Binding-site contacts:
Ligand atom O3 contacts residue ALA157 of chain 3.A at 4.1 Å.
Ligand atom C7 contacts residue SER241 of chain 3.A at 4.4 Å.
Ligand atom C5 contacts residue ASN240 of chain 3.A at 3.7 Å.
Ligand atom O3 contacts residue THR242 of chain 3.A at 4.2 Å.
Ligand atom C3 contacts residue ASN240 of chain 3.A at 3.9 Å.
Ligand atom C8 contacts residue ASN240 of chain 3.A at 4.0 Å.
Ligand atom C7 contacts residue ASN240 of chain 3.A at 3.5 Å.
Ligand atom C8 contacts residue ILE211 of chain 1.A at 4.4 Å (hydrophobic).
Ligand atom C7 contacts residue THR242 of chain 3.A at 4.2 Å.
Ligand atom C2 contacts residue ASN240 of chain 3.A at 2.5 Å.
Ligand atom O7 contacts residue ASN240 of chain 3.A at 3.8 Å.
Ligand atom O6 contacts residue ASN159 of chain 3.A at 4.0 Å.
Ligand atom O5 contacts residue LEU158 of chain 3.A at 3.5 Å (h-bond).
Ligand atom C3 contacts residue ALA157 of chain 3.A at 4.2 Å (hydrophobic).
Ligand atom C1 contacts residue ASN240 of chain 3.A at 1.5 Å.
Ligand atom O7 contacts residue THR242 of chain 3.A at 3.2 Å.
Ligand atom C1 contacts residue LEU158 of chain 3.A at 3.7 Å (hydrophobic).
Ligand atom O5 contacts residue ASN240 of chain 3.A at 2.4 Å (h-bond).
Ligand atom C6 contacts residue ALA157 of chain 3.A at 4.3 Å (hydrophobic).
Ligand atom C2 contacts residue LEU158 of chain 3.A at 4.5 Å (hydrophobic).
Ligand atom C6 contacts residue ASN159 of chain 3.A at 4.1 Å.
Ligand atom C5 contacts residue ASN159 of chain 3.A at 4.4 Å.
Ligand atom C2 contacts residue ALA157 of chain 3.A at 4.2 Å (hydrophobic).
Ligand atom C8 contacts residue ARG195 of chain 3.A at 3.6 Å.
Ligand atom O5 contacts residue ASN159 of chain 3.A at 3.6 Å.
Ligand atom O7 contacts residue SER241 of chain 3.A at 3.4 Å.
Ligand atom O6 contacts residue ALA157 of chain 3.A at 3.4 Å.
Ligand atom N2 contacts residue ASN240 of chain 3.A at 2.9 Å (h-bond).
Ligand atom O5 contacts residue ALA157 of chain 3.A at 4.0 Å.
Ligand atom C5 contacts residue ALA157 of chain 3.A at 4.2 Å (hydrophobic).
Ligand atom C6 contacts residue NAG1 of chain 3.D at 3.9 Å.
Ligand atom C4 contacts residue ALA157 of chain 3.A at 3.7 Å (hydrophobic).
Ligand atom O7 contacts residue ARG195 of chain 3.A at 3.8 Å.
Ligand atom C7 contacts residue ARG195 of chain 3.A at 4.2 Å.
Ligand atom C4 contacts residue ASN240 of chain 3.A at 4.3 Å.
Ligand atom C5 contacts residue NAG1 of chain 3.D at 4.0 Å.

A protein and the small-molecule ligand that binds it are described below.
Small molecule (SMILES): CC(=O)N[C@@H]1[C@@H](O)[C@H](O)[C@@H](CO)O[C@H]1O

Sequence of chain 1.A:
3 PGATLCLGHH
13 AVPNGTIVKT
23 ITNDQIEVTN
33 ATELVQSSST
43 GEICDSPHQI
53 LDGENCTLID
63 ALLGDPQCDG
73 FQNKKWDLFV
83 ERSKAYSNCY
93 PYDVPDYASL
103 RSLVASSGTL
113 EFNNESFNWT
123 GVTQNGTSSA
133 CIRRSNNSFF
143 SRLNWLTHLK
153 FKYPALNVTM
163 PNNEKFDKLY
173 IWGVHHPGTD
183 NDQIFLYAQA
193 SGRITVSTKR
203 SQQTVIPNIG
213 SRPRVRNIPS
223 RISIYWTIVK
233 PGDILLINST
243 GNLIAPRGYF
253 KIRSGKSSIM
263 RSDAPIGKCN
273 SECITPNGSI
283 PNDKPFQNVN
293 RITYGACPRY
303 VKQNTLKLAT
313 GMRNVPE

Sequence of chain 3.A:
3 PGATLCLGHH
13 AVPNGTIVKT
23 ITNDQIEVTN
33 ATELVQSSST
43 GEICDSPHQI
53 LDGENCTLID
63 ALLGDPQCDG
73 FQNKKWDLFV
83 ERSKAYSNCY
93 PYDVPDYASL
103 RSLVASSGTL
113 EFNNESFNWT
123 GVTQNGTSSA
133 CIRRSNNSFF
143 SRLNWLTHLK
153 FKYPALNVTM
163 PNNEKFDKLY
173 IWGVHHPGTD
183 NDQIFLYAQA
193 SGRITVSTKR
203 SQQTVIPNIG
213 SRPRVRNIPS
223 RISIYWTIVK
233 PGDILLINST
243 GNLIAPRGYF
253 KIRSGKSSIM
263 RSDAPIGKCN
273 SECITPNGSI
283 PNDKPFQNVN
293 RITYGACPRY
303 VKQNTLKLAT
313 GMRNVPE